A protein and the small-molecule ligand that binds it are described below.
Small molecule (SMILES): CC(=O)N[C@@H]1[C@@H](O)[C@H](O)[C@@H](CO)O[C@H]1O

Sequence of chain 1.F:
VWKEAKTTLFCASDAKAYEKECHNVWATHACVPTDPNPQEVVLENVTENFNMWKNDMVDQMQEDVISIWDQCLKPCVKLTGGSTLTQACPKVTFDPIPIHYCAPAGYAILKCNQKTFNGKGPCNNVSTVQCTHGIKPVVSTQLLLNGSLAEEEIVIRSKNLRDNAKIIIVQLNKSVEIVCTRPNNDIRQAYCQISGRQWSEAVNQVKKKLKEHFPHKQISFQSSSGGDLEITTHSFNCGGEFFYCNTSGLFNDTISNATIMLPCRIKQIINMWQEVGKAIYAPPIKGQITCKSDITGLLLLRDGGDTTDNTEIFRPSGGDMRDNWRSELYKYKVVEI

Binding-site contacts:
Ligand atom C6 contacts residue ASN259 of chain 1.F at 4.4 Å.
Ligand atom C8 contacts residue GLY256 of chain 1.F at 3.7 Å.
Ligand atom O7 contacts residue ASN259 of chain 1.F at 3.4 Å (h-bond).
Ligand atom C1 contacts residue ASN259 of chain 1.F at 1.4 Å.
Ligand atom C4 contacts residue ASN259 of chain 1.F at 4.3 Å.
Ligand atom C7 contacts residue GLY256 of chain 1.F at 4.3 Å.
Ligand atom C3 contacts residue ASN259 of chain 1.F at 3.9 Å.
Ligand atom C7 contacts residue ASN259 of chain 1.F at 3.3 Å.
Ligand atom O7 contacts residue ILE262 of chain 1.F at 3.4 Å.
Ligand atom C2 contacts residue ASN259 of chain 1.F at 2.6 Å.
Ligand atom C8 contacts residue SER263 of chain 1.F at 4.3 Å.
Ligand atom O7 contacts residue THR261 of chain 1.F at 2.8 Å (h-bond).
Ligand atom O6 contacts residue ASN259 of chain 1.F at 4.1 Å.
Ligand atom C2 contacts residue THR261 of chain 1.F at 4.1 Å.
Ligand atom C8 contacts residue ASN259 of chain 1.F at 4.5 Å.
Ligand atom C5 contacts residue ASN259 of chain 1.F at 3.6 Å.
Ligand atom C1 contacts residue THR261 of chain 1.F at 4.2 Å.
Ligand atom O5 contacts residue THR261 of chain 1.F at 4.3 Å.
Ligand atom N2 contacts residue ASN259 of chain 1.F at 3.0 Å (h-bond).
Ligand atom O7 contacts residue SER263 of chain 1.F at 3.2 Å (h-bond).
Ligand atom C7 contacts residue SER263 of chain 1.F at 4.1 Å.
Ligand atom O5 contacts residue ASN259 of chain 1.F at 2.4 Å (h-bond).
Ligand atom C7 contacts residue THR261 of chain 1.F at 4.0 Å.
Ligand atom C7 contacts residue ILE262 of chain 1.F at 4.5 Å (hydrophobic).